Binding-site contacts:
Ligand atom OAJ contacts residue ASN132 of chain 1.B at 3.2 Å (h-bond).
Ligand atom CAA contacts residue TRP124 of chain 1.B at 3.5 Å (hydrophobic).
Ligand atom CAQ contacts residue TRP65 of chain 1.B at 3.8 Å (hydrophobic).
Ligand atom CAF contacts residue TRP65 of chain 1.B at 3.6 Å (hydrophobic).
Ligand atom CAM contacts residue GLN110 of chain 1.B at 3.6 Å.
Ligand atom CAN contacts residue PHE88 of chain 1.B at 3.8 Å (hydrophobic).
Ligand atom OAC contacts residue ARG82 of chain 1.B at 2.8 Å (salt-bridge).
Ligand atom OAC contacts residue TRP65 of chain 1.B at 3.2 Å (h-bond).
Ligand atom OAB contacts residue ILE129 of chain 1.B at 3.5 Å.
Ligand atom CAA contacts residue ASP57 of chain 1.B at 3.7 Å.
Ligand atom CAM contacts residue TRP65 of chain 1.B at 3.8 Å (hydrophobic).
Ligand atom OAJ contacts residue MET54 of chain 1.B at 3.6 Å.
Ligand atom CAG contacts residue MET125 of chain 1.B at 3.9 Å (hydrophobic).
Ligand atom OAB contacts residue ASN128 of chain 1.B at 3.6 Å.
Ligand atom OAE contacts residue ARG82 of chain 1.B at 2.9 Å (salt-bridge).
Ligand atom CAL contacts residue TRP65 of chain 1.B at 3.5 Å (hydrophobic).
Ligand atom CAS contacts residue MET125 of chain 1.B at 3.9 Å (hydrophobic).
Ligand atom CAP contacts residue MET125 of chain 1.B at 3.7 Å (hydrophobic).
Ligand atom CAI contacts residue GOL1 of chain 1.G at 3.7 Å.
Ligand atom CAO contacts residue MET54 of chain 1.B at 3.7 Å (hydrophobic).
Ligand atom CAL contacts residue ARG82 of chain 1.B at 3.8 Å.
Ligand atom CAG contacts residue MET54 of chain 1.B at 3.8 Å (hydrophobic).
Ligand atom CAO contacts residue ASN132 of chain 1.B at 3.5 Å.
Ligand atom CAF contacts residue MET91 of chain 1.B at 3.8 Å (hydrophobic).
Ligand atom CAN contacts residue TRP65 of chain 1.B at 3.5 Å (hydrophobic).
Ligand atom CAS contacts residue MET54 of chain 1.B at 3.9 Å (hydrophobic).
Ligand atom CAP contacts residue MET54 of chain 1.B at 3.7 Å (hydrophobic).
Ligand atom CAH contacts residue TRP65 of chain 1.B at 3.9 Å (hydrophobic).
Ligand atom CAR contacts residue TRP65 of chain 1.B at 3.5 Å (hydrophobic).
Ligand atom OAE contacts residue TRP65 of chain 1.B at 3.6 Å.
Ligand atom CAK contacts residue MET54 of chain 1.B at 3.9 Å (hydrophobic).
Ligand atom CAA contacts residue TRP63 of chain 1.B at 3.8 Å (hydrophobic).
Ligand atom OAJ contacts residue ASN128 of chain 1.B at 3.5 Å.
Ligand atom CAI contacts residue ILE129 of chain 1.B at 3.7 Å (hydrophobic).
Ligand atom CAG contacts residue TRP63 of chain 1.B at 3.7 Å (hydrophobic).
Ligand atom OAD contacts residue GOL1 of chain 1.G at 3.5 Å (h-bond).
Ligand atom OAB contacts residue ASN132 of chain 1.B at 2.9 Å (h-bond).
Ligand atom OAE contacts residue PHE88 of chain 1.B at 3.2 Å.
Ligand atom OAB contacts residue GOL1 of chain 1.G at 3.7 Å.
Ligand atom OAD contacts residue GLN110 of chain 1.B at 2.8 Å (h-bond).

Sequence of chain 1.B:
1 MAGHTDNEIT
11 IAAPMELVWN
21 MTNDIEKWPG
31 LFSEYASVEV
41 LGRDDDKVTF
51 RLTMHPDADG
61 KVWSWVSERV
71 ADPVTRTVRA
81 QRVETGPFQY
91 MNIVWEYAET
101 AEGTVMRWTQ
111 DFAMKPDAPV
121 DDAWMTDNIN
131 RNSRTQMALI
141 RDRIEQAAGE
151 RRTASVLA

A protein and the small-molecule ligand that binds it are described below.
Small molecule (SMILES): Cc1cc2cc3c(O)c(O)cc(O)c3cc2c(=O)o1